Sequence of chain 1.D:
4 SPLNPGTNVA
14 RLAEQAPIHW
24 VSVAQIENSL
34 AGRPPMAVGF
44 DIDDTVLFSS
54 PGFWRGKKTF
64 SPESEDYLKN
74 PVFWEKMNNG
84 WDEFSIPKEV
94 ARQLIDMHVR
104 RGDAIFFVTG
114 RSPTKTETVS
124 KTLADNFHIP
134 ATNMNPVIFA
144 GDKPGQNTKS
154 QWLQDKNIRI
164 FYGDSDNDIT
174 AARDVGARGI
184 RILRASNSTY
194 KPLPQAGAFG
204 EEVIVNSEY

The protein below binds the small molecule below.
Small molecule (SMILES): Nc1ncnc2c1ncn2[C@@H]1O[C@H](CO)[C@@H](O)[C@H]1O

Binding-site contacts:
Ligand atom C6 contacts residue TYR70 of chain 1.D at 4.1 Å (hydrophobic).
Ligand atom C2 contacts residue TYR193 of chain 1.D at 3.9 Å (hydrophobic).
Ligand atom N6 contacts residue THR192 of chain 1.D at 3.4 Å (h-bond).
Ligand atom N7 contacts residue PHE56 of chain 1.D at 3.1 Å.
Ligand atom N3 contacts residue LEU71 of chain 1.D at 3.7 Å.
Ligand atom C5' contacts residue ASP145 of chain 1.D at 4.0 Å.
Ligand atom N3 contacts residue TYR193 of chain 1.D at 3.9 Å.
Ligand atom N9 contacts residue PHE56 of chain 1.D at 3.1 Å.
Ligand atom N6 contacts residue TYR70 of chain 1.D at 4.0 Å.
Ligand atom O2' contacts residue TYR193 of chain 1.D at 3.4 Å.
Ligand atom N1 contacts residue LEU71 of chain 1.D at 4.1 Å.
Ligand atom O5' contacts residue GLY113 of chain 1.D at 3.1 Å (h-bond).
Ligand atom O4' contacts residue TRP77 of chain 1.D at 3.6 Å.
Ligand atom C6 contacts residue PHE56 of chain 1.D at 3.7 Å (hydrophobic).
Ligand atom N3 contacts residue PHE56 of chain 1.D at 4.0 Å.
Ligand atom C8 contacts residue ASP46 of chain 1.D at 3.1 Å.
Ligand atom N9 contacts residue ASP46 of chain 1.D at 3.6 Å.
Ligand atom N1 contacts residue TYR193 of chain 1.D at 3.6 Å.
Ligand atom C5 contacts residue TYR193 of chain 1.D at 4.0 Å (hydrophobic).
Ligand atom C1' contacts residue ASP46 of chain 1.D at 3.2 Å.
Ligand atom O5' contacts residue ASP145 of chain 1.D at 2.7 Å.
Ligand atom N7 contacts residue SER52 of chain 1.D at 4.1 Å.
Ligand atom C2' contacts residue ASP46 of chain 1.D at 4.0 Å.
Ligand atom O2' contacts residue ASP46 of chain 1.D at 4.1 Å.
Ligand atom O4' contacts residue PHE56 of chain 1.D at 3.5 Å.
Ligand atom C8 contacts residue PHE56 of chain 1.D at 2.9 Å (hydrophobic).
Ligand atom C8 contacts residue SER52 of chain 1.D at 4.1 Å.
Ligand atom C5' contacts residue TRP77 of chain 1.D at 3.8 Å (hydrophobic).
Ligand atom C1' contacts residue PHE56 of chain 1.D at 3.6 Å (hydrophobic).
Ligand atom C4 contacts residue PHE56 of chain 1.D at 3.3 Å (hydrophobic).
Ligand atom N7 contacts residue ASP46 of chain 1.D at 4.0 Å.
Ligand atom O3' contacts residue TYR193 of chain 1.D at 3.3 Å.
Ligand atom N6 contacts residue PHE56 of chain 1.D at 3.7 Å.
Ligand atom C4 contacts residue TYR193 of chain 1.D at 3.9 Å (hydrophobic).
Ligand atom C6 contacts residue TYR193 of chain 1.D at 3.5 Å (hydrophobic).
Ligand atom C5' contacts residue GLY113 of chain 1.D at 3.1 Å.
Ligand atom C2 contacts residue LEU71 of chain 1.D at 3.4 Å (hydrophobic).
Ligand atom N1 contacts residue TYR70 of chain 1.D at 3.8 Å.
Ligand atom C5 contacts residue PHE56 of chain 1.D at 3.3 Å (hydrophobic).
Ligand atom N6 contacts residue TYR193 of chain 1.D at 3.4 Å.